The small molecule below binds the protein below.
Small molecule (SMILES): O=P(O)(O)OC[C@H]1O[C@](O)(CO)[C@@H](O)[C@@H]1O

Binding-site contacts:
Ligand atom O1P contacts residue TYR215 of chain 2.B at 2.4 Å (h-bond).
Ligand atom O3 contacts residue GLY246 of chain 2.B at 3.8 Å.
Ligand atom O2P contacts residue ASN212 of chain 2.B at 2.7 Å (h-bond).
Ligand atom O2 contacts residue GLY246 of chain 2.B at 3.4 Å (h-bond).
Ligand atom C6 contacts residue GLY246 of chain 2.B at 3.7 Å.
Ligand atom P contacts residue TYR244 of chain 2.B at 3.8 Å.
Ligand atom C6 contacts residue LYS274 of chain 2.B at 3.7 Å.
Ligand atom O3P contacts residue ARG243 of chain 2.A at 2.7 Å (salt-bridge).
Ligand atom C2 contacts residue LYS274 of chain 2.B at 3.7 Å.
Ligand atom P contacts residue ARG243 of chain 2.A at 3.8 Å.
Ligand atom O3 contacts residue SER247 of chain 2.B at 3.4 Å.
Ligand atom O6 contacts residue TYR244 of chain 2.B at 3.8 Å.
Ligand atom O3 contacts residue ASP121 of chain 2.B at 2.8 Å (salt-bridge).
Ligand atom O1 contacts residue GLU280 of chain 2.B at 2.8 Å (salt-bridge).
Ligand atom O6 contacts residue TYR264 of chain 2.B at 3.4 Å.
Ligand atom O1 contacts residue ASP121 of chain 2.B at 3.0 Å (salt-bridge).
Ligand atom C3 contacts residue GLY246 of chain 2.B at 3.9 Å.
Ligand atom O6 contacts residue LYS274 of chain 2.B at 3.0 Å (salt-bridge).
Ligand atom O3 contacts residue MET248 of chain 2.B at 2.7 Å (h-bond).
Ligand atom C3 contacts residue MET248 of chain 2.B at 3.5 Å (hydrophobic).
Ligand atom C1 contacts residue ASP121 of chain 2.B at 3.7 Å.
Ligand atom C6 contacts residue TYR244 of chain 2.B at 3.6 Å (hydrophobic).
Ligand atom O1P contacts residue LYS274 of chain 2.B at 3.9 Å.
Ligand atom O1 contacts residue MN1 of chain 2.H at 3.6 Å.
Ligand atom C3 contacts residue ASP121 of chain 2.B at 3.9 Å.
Ligand atom P contacts residue TYR215 of chain 2.B at 3.6 Å.
Ligand atom O3 contacts residue GLY122 of chain 2.B at 3.9 Å.
Ligand atom C5 contacts residue LYS274 of chain 2.B at 3.7 Å.
Ligand atom O4 contacts residue MET248 of chain 2.B at 3.2 Å (h-bond).
Ligand atom O2P contacts residue TYR244 of chain 2.B at 2.7 Å (h-bond).
Ligand atom C4 contacts residue GLY246 of chain 2.B at 3.4 Å.
Ligand atom O1P contacts residue TYR264 of chain 2.B at 2.6 Å (h-bond).
Ligand atom P contacts residue ASN212 of chain 2.B at 3.6 Å.
Ligand atom O3P contacts residue TYR215 of chain 2.B at 3.9 Å.
Ligand atom O3P contacts residue ASN212 of chain 2.B at 3.9 Å.
Ligand atom P contacts residue TYR264 of chain 2.B at 3.7 Å.
Ligand atom C4 contacts residue MET248 of chain 2.B at 3.5 Å (hydrophobic).
Ligand atom O2P contacts residue ARG243 of chain 2.A at 3.6 Å.
Ligand atom C1 contacts residue LYS274 of chain 2.B at 3.7 Å.
Ligand atom O5 contacts residue LYS274 of chain 2.B at 2.7 Å (salt-bridge).

Sequence of chain 2.A:
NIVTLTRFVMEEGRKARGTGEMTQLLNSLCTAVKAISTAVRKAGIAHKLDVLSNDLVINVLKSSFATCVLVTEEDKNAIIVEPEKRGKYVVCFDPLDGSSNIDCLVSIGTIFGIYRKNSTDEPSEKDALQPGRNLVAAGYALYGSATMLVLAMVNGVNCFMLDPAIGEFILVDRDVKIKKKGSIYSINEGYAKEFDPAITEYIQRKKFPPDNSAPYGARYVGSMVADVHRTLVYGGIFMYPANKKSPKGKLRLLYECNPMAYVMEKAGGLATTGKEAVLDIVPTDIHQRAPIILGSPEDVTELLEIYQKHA

Sequence of chain 2.B:
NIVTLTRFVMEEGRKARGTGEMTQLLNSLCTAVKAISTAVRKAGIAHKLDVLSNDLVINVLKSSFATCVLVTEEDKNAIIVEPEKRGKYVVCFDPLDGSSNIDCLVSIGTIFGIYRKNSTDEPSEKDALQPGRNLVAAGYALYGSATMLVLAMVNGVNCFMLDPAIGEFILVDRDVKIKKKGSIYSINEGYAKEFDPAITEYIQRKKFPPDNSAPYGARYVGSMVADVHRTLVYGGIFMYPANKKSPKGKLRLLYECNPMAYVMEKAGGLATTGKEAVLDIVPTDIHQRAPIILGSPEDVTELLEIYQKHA